The small molecule below binds the protein below.
Small molecule (SMILES): Oc1ccc(Cl)cc1

Sequence of chain 1.A:
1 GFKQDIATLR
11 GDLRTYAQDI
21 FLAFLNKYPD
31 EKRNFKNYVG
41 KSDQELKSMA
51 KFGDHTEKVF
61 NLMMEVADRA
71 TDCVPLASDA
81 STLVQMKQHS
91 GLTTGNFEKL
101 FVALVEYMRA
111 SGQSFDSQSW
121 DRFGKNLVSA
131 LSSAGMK

Binding-site contacts:
Ligand atom C3 contacts residue VAL59 of chain 1.A at 3.8 Å (hydrophobic).
Ligand atom C1 contacts residue VAL59 of chain 1.A at 3.8 Å (hydrophobic).
Ligand atom C6 contacts residue PHE35 of chain 1.A at 3.3 Å (hydrophobic).
Ligand atom C4 contacts residue PHE35 of chain 1.A at 4.1 Å (hydrophobic).
Ligand atom O7 contacts residue HEM1 of chain 1.C at 2.7 Å (h-bond).
Ligand atom C6 contacts residue HEM1 of chain 1.C at 3.5 Å.
Ligand atom C1 contacts residue THR56 of chain 1.A at 4.5 Å.
Ligand atom C1 contacts residue PHE21 of chain 1.A at 4.3 Å (hydrophobic).
Ligand atom C4 contacts residue PHE21 of chain 1.A at 3.5 Å (hydrophobic).
Ligand atom C2 contacts residue THR56 of chain 1.A at 3.4 Å.
Ligand atom C3 contacts residue THR56 of chain 1.A at 4.1 Å.
Ligand atom CL9 contacts residue LEU100 of chain 1.A at 4.3 Å.
Ligand atom O7 contacts residue THR56 of chain 1.A at 4.2 Å.
Ligand atom CL9 contacts residue PHE21 of chain 1.A at 3.6 Å.
Ligand atom C4 contacts residue HEM1 of chain 1.C at 4.4 Å.
Ligand atom C4 contacts residue VAL59 of chain 1.A at 3.7 Å (hydrophobic).
Ligand atom C2 contacts residue HIS55 of chain 1.A at 4.2 Å.
Ligand atom O7 contacts residue TYR38 of chain 1.A at 3.8 Å.
Ligand atom C2 contacts residue PHE21 of chain 1.A at 3.6 Å (hydrophobic).
Ligand atom C5 contacts residue PHE35 of chain 1.A at 3.5 Å (hydrophobic).
Ligand atom C3 contacts residue PHE21 of chain 1.A at 3.3 Å (hydrophobic).
Ligand atom C6 contacts residue VAL59 of chain 1.A at 3.7 Å (hydrophobic).
Ligand atom O7 contacts residue HIS55 of chain 1.A at 3.1 Å.
Ligand atom C2 contacts residue VAL59 of chain 1.A at 3.9 Å (hydrophobic).
Ligand atom C5 contacts residue VAL59 of chain 1.A at 3.7 Å (hydrophobic).
Ligand atom C1 contacts residue PHE35 of chain 1.A at 3.9 Å (hydrophobic).
Ligand atom CL9 contacts residue VAL59 of chain 1.A at 3.9 Å.
Ligand atom O7 contacts residue PHE35 of chain 1.A at 4.4 Å.
Ligand atom C5 contacts residue PHE21 of chain 1.A at 4.3 Å (hydrophobic).
Ligand atom CL9 contacts residue HEM1 of chain 1.C at 3.8 Å.
Ligand atom C5 contacts residue HEM1 of chain 1.C at 3.4 Å.
Ligand atom C1 contacts residue HEM1 of chain 1.C at 3.5 Å.
Ligand atom C1 contacts residue HIS55 of chain 1.A at 4.2 Å.